Binding-site contacts:
Ligand atom O contacts residue ASN161 of chain 1.D at 3.6 Å.
Ligand atom O contacts residue GLY160 of chain 1.D at 3.6 Å.
Ligand atom CA contacts residue HIS60 of chain 1.D at 3.6 Å.
Ligand atom CZ contacts residue ASP138 of chain 1.D at 3.8 Å.
Ligand atom CB contacts residue GLY160 of chain 1.D at 3.1 Å.
Ligand atom NH1 contacts residue TYR159 of chain 1.D at 3.5 Å (h-bond).
Ligand atom N contacts residue ASN161 of chain 1.D at 2.9 Å (h-bond).
Ligand atom CG contacts residue ASN161 of chain 1.D at 3.0 Å.
Ligand atom NE contacts residue THR39 of chain 1.C at 3.7 Å.
Ligand atom CB contacts residue TYR170 of chain 1.D at 3.1 Å (hydrophobic).
Ligand atom C contacts residue TYR170 of chain 1.D at 3.7 Å (hydrophobic).
Ligand atom CA contacts residue ASN161 of chain 1.D at 3.6 Å.
Ligand atom C contacts residue GLY162 of chain 1.D at 3.8 Å.
Ligand atom CA contacts residue TYR170 of chain 1.D at 4.0 Å (hydrophobic).
Ligand atom NE contacts residue TYR170 of chain 1.D at 3.8 Å.
Ligand atom O contacts residue GLY162 of chain 1.D at 2.9 Å (h-bond).
Ligand atom NH2 contacts residue SO41 of chain 1.I at 2.5 Å (h-bond).
Ligand atom CD contacts residue ASP37 of chain 1.C at 3.5 Å.
Ligand atom NH1 contacts residue PHE139 of chain 1.D at 3.0 Å (h-bond).
Ligand atom CZ contacts residue PHE139 of chain 1.D at 3.4 Å (hydrophobic).
Ligand atom CD contacts residue SER144 of chain 1.D at 3.7 Å.
Ligand atom CZ contacts residue SO41 of chain 1.I at 3.6 Å.
Ligand atom NH2 contacts residue ASP37 of chain 1.C at 3.7 Å.
Ligand atom NH1 contacts residue ASP138 of chain 1.D at 2.6 Å (salt-bridge).
Ligand atom C contacts residue GLY160 of chain 1.D at 3.3 Å.
Ligand atom NH1 contacts residue TYR170 of chain 1.D at 3.8 Å.
Ligand atom CZ contacts residue ASP37 of chain 1.C at 3.5 Å.
Ligand atom CD contacts residue SO41 of chain 1.I at 3.3 Å.
Ligand atom CB contacts residue ASN161 of chain 1.D at 3.8 Å.
Ligand atom O contacts residue TYR170 of chain 1.D at 2.9 Å (h-bond).
Ligand atom NH1 contacts residue ASP37 of chain 1.C at 3.4 Å (salt-bridge).
Ligand atom N contacts residue SO41 of chain 1.I at 3.6 Å.
Ligand atom NH2 contacts residue PHE139 of chain 1.D at 3.6 Å (h-bond).
Ligand atom NE contacts residue TYR159 of chain 1.D at 3.7 Å.
Ligand atom CG contacts residue SO41 of chain 1.I at 3.0 Å.
Ligand atom N contacts residue GLY160 of chain 1.D at 3.7 Å.
Ligand atom NE contacts residue ASP37 of chain 1.C at 3.3 Å (salt-bridge).
Ligand atom CA contacts residue GLY160 of chain 1.D at 3.4 Å.
Ligand atom C contacts residue ASN161 of chain 1.D at 3.8 Å.
Ligand atom C contacts residue HIS60 of chain 1.D at 3.2 Å.

A protein and the small-molecule ligand that binds it are described below.
Small molecule (SMILES): NC(N)=NCCC[C@@H](C=O)NC(=O)[C@@H](N)CCCN=C(N)N

Sequence of chain 1.C:
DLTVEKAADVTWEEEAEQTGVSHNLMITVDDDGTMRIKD

Sequence of chain 1.D:
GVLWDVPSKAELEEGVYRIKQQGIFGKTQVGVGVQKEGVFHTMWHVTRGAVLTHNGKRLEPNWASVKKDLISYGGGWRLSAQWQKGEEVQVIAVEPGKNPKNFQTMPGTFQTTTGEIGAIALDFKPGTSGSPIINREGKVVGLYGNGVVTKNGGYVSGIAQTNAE